This protein binds this small molecule.
Small molecule (SMILES): O=c1[nH]cnc2c(-n3cc(C4CCN(C5CCCC5)CC4)cn3)nccc12

Binding-site contacts:
Ligand atom C5 contacts residue LYS207 of chain 1.A at 3.8 Å.
Ligand atom C contacts residue TRP209 of chain 1.A at 3.6 Å (hydrophobic).
Ligand atom C1 contacts residue TRP209 of chain 1.A at 3.5 Å (hydrophobic).
Ligand atom N1 contacts residue PHE186 of chain 1.A at 4.1 Å.
Ligand atom N3 contacts residue ZN1 of chain 1.E at 3.0 Å.
Ligand atom C6 contacts residue TYR133 of chain 1.A at 3.6 Å (hydrophobic).
Ligand atom C14 contacts residue TYR178 of chain 1.A at 4.0 Å (hydrophobic).
Ligand atom N contacts residue ZN1 of chain 1.E at 2.2 Å.
Ligand atom C1 contacts residue PHE186 of chain 1.A at 3.8 Å (hydrophobic).
Ligand atom C5 contacts residue PHE186 of chain 1.A at 3.6 Å (hydrophobic).
Ligand atom C4 contacts residue PHE186 of chain 1.A at 3.8 Å (hydrophobic).
Ligand atom C1 contacts residue ZN1 of chain 1.E at 3.2 Å.
Ligand atom N4 contacts residue HIS189 of chain 1.A at 3.0 Å (h-bond).
Ligand atom C8 contacts residue TYR178 of chain 1.A at 3.8 Å (hydrophobic).
Ligand atom C1 contacts residue HIS277 of chain 1.A at 3.6 Å.
Ligand atom C11 contacts residue LYS242 of chain 1.A at 3.9 Å.
Ligand atom N1 contacts residue TYR133 of chain 1.A at 2.8 Å (h-bond).
Ligand atom N4 contacts residue ZN1 of chain 1.E at 2.1 Å.
Ligand atom C2 contacts residue HIS189 of chain 1.A at 3.8 Å.
Ligand atom N3 contacts residue HIS189 of chain 1.A at 3.6 Å.
Ligand atom C2 contacts residue ZN1 of chain 1.E at 3.0 Å.
Ligand atom N4 contacts residue GLU191 of chain 1.A at 3.3 Å (salt-bridge).
Ligand atom C9 contacts residue TYR178 of chain 1.A at 3.6 Å (hydrophobic).
Ligand atom C6 contacts residue TYR178 of chain 1.A at 3.5 Å (hydrophobic).
Ligand atom C7 contacts residue LYS242 of chain 1.A at 4.0 Å.
Ligand atom C7 contacts residue HIS189 of chain 1.A at 3.8 Å.
Ligand atom C7 contacts residue ZN1 of chain 1.E at 3.3 Å.
Ligand atom O contacts residue LYS207 of chain 1.A at 2.8 Å (salt-bridge).
Ligand atom N1 contacts residue TYR178 of chain 1.A at 4.0 Å.
Ligand atom N2 contacts residue TYR178 of chain 1.A at 3.8 Å.
Ligand atom N contacts residue HIS189 of chain 1.A at 3.5 Å (h-bond).
Ligand atom N contacts residue HIS277 of chain 1.A at 3.5 Å (h-bond).
Ligand atom C contacts residue PHE186 of chain 1.A at 3.6 Å (hydrophobic).
Ligand atom O contacts residue TYR133 of chain 1.A at 3.6 Å (h-bond).
Ligand atom O contacts residue PHE186 of chain 1.A at 3.6 Å.
Ligand atom C7 contacts residue GLU191 of chain 1.A at 3.5 Å.
Ligand atom C6 contacts residue PHE186 of chain 1.A at 4.1 Å (hydrophobic).
Ligand atom C10 contacts residue TYR178 of chain 1.A at 3.5 Å (hydrophobic).
Ligand atom C12 contacts residue ASP136 of chain 1.A at 3.9 Å.
Ligand atom C5 contacts residue TYR133 of chain 1.A at 3.6 Å (hydrophobic).

Sequence of chain 1.A:
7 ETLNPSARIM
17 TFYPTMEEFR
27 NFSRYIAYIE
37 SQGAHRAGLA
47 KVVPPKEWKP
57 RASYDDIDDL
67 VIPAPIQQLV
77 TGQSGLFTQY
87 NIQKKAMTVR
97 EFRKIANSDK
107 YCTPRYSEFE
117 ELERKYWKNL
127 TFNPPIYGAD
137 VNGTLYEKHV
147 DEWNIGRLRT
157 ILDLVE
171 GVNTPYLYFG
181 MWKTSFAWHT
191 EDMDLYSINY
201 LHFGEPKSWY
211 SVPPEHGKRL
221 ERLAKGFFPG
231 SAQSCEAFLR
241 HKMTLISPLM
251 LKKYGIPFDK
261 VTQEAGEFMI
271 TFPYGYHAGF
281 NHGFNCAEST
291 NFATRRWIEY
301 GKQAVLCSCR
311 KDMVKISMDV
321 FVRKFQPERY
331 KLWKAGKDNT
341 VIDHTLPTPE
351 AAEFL